Sequence of chain 1.B:
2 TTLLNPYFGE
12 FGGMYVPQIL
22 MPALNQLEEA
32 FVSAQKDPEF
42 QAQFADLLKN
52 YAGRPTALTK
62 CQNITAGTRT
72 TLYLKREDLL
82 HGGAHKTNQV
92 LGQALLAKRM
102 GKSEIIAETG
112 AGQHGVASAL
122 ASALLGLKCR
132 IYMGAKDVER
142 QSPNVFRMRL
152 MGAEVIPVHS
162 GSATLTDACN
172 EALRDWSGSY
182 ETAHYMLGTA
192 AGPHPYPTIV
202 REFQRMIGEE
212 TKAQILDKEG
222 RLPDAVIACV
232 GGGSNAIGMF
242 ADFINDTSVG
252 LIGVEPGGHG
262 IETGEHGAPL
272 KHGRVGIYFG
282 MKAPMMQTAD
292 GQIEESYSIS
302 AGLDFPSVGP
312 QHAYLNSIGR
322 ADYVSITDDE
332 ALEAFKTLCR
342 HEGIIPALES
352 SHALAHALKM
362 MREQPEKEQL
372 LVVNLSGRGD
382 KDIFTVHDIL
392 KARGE

A protein and the small-molecule ligand that binds it are described below.
Small molecule (SMILES): Cc1ncc(COP(=O)(O)O)c(C/N=C(\CNc2ccccc2O)C(=O)O)c1O

Binding-site contacts:
Ligand atom N1 contacts residue SER377 of chain 1.B at 2.6 Å (h-bond).
Ligand atom O1P contacts residue SER235 of chain 1.B at 3.1 Å (h-bond).
Ligand atom O3 contacts residue GLN114 of chain 1.B at 3.4 Å.
Ligand atom C6 contacts residue LEU166 of chain 1.B at 3.5 Å (hydrophobic).
Ligand atom O contacts residue GLU109 of chain 1.B at 2.6 Å (salt-bridge).
Ligand atom O2P contacts residue THR190 of chain 1.B at 2.5 Å (h-bond).
Ligand atom O1 contacts residue GLN114 of chain 1.B at 2.7 Å (h-bond).
Ligand atom O3 contacts residue ALA112 of chain 1.B at 3.3 Å.
Ligand atom N2 contacts residue LYS87 of chain 1.B at 3.4 Å.
Ligand atom C4A contacts residue GLY303 of chain 1.B at 3.2 Å.
Ligand atom C61 contacts residue CYS230 of chain 1.B at 3.5 Å (hydrophobic).
Ligand atom OXT contacts residue THR110 of chain 1.B at 2.6 Å (h-bond).
Ligand atom C contacts residue GLY111 of chain 1.B at 3.4 Å.
Ligand atom N1 contacts residue GLU350 of chain 1.B at 3.5 Å.
Ligand atom C5 contacts residue GLY233 of chain 1.B at 3.5 Å.
Ligand atom O3P contacts residue GLY232 of chain 1.B at 2.8 Å (h-bond).
Ligand atom O1 contacts residue GLY113 of chain 1.B at 3.3 Å (h-bond).
Ligand atom O3P contacts residue SER235 of chain 1.B at 3.5 Å (h-bond).
Ligand atom O1P contacts residue ASN236 of chain 1.B at 2.8 Å (h-bond).
Ligand atom O2P contacts residue GLY234 of chain 1.B at 3.5 Å (h-bond).
Ligand atom C61 contacts residue SER377 of chain 1.B at 3.3 Å.
Ligand atom C5M contacts residue GLY303 of chain 1.B at 3.5 Å.
Ligand atom O1P contacts residue HIS86 of chain 1.B at 3.1 Å (h-bond).
Ligand atom N contacts residue LYS87 of chain 1.B at 3.0 Å (salt-bridge).
Ligand atom C3 contacts residue THR190 of chain 1.B at 3.5 Å.
Ligand atom C contacts residue THR110 of chain 1.B at 3.4 Å.
Ligand atom O1 contacts residue THR110 of chain 1.B at 3.4 Å (h-bond).
Ligand atom OXT contacts residue GLY111 of chain 1.B at 2.5 Å (h-bond).
Ligand atom O4P contacts residue LYS87 of chain 1.B at 3.3 Å (salt-bridge).
Ligand atom C4A contacts residue LYS87 of chain 1.B at 3.5 Å.
Ligand atom O2P contacts residue SER235 of chain 1.B at 2.8 Å (h-bond).
Ligand atom C contacts residue HIS115 of chain 1.B at 3.5 Å.
Ligand atom P contacts residue SER235 of chain 1.B at 3.4 Å.
Ligand atom O3P contacts residue GLY233 of chain 1.B at 3.0 Å (h-bond).
Ligand atom O3P contacts residue GLY234 of chain 1.B at 2.8 Å (h-bond).
Ligand atom C2 contacts residue GLU109 of chain 1.B at 3.5 Å.
Ligand atom C4 contacts residue THR190 of chain 1.B at 3.5 Å.
Ligand atom O1 contacts residue HIS115 of chain 1.B at 2.8 Å (h-bond).
Ligand atom O2P contacts residue LYS87 of chain 1.B at 3.0 Å (salt-bridge).
Ligand atom C contacts residue ALA112 of chain 1.B at 3.4 Å (hydrophobic).